Sequence of chain 1.A:
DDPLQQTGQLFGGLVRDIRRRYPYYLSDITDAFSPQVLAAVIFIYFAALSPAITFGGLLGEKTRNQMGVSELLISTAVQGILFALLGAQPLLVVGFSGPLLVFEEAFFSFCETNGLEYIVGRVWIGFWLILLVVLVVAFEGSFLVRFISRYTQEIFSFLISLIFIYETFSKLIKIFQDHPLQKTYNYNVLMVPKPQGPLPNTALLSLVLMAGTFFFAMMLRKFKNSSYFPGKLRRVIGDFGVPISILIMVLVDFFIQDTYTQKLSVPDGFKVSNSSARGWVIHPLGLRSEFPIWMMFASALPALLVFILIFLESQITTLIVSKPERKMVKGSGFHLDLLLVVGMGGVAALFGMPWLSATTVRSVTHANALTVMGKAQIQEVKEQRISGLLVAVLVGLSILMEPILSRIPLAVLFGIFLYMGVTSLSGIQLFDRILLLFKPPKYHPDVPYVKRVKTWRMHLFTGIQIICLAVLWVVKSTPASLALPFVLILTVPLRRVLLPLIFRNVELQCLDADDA

Binding-site contacts:
Ligand atom C11 contacts residue LEU812 of chain 1.A at 4.2 Å (hydrophobic).
Ligand atom O1 contacts residue TRP831 of chain 1.A at 3.9 Å.
Ligand atom C2 contacts residue HIS834 of chain 1.A at 4.0 Å.
Ligand atom C23 contacts residue ILE842 of chain 1.A at 3.4 Å (hydrophobic).
Ligand atom C23 contacts residue ILE841 of chain 1.A at 4.4 Å (hydrophobic).
Ligand atom C17 contacts residue GLY838 of chain 1.A at 4.5 Å.
Ligand atom C12 contacts residue LEU812 of chain 1.A at 4.4 Å (hydrophobic).
Ligand atom C3 contacts residue HIS834 of chain 1.A at 4.2 Å.
Ligand atom C4 contacts residue TRP831 of chain 1.A at 3.9 Å (hydrophobic).
Ligand atom C1 contacts residue LEU812 of chain 1.A at 4.4 Å (hydrophobic).
Ligand atom C22 contacts residue ILE842 of chain 1.A at 3.7 Å (hydrophobic).
Ligand atom C22 contacts residue ILE841 of chain 1.A at 3.5 Å (hydrophobic).
Ligand atom C1 contacts residue HIS834 of chain 1.A at 3.9 Å.
Ligand atom C3 contacts residue TRP831 of chain 1.A at 4.3 Å (hydrophobic).
Ligand atom C16 contacts residue GLY838 of chain 1.A at 4.4 Å.
Ligand atom C27 contacts residue ILE841 of chain 1.A at 4.2 Å (hydrophobic).
Ligand atom C16 contacts residue ILE842 of chain 1.A at 3.8 Å (hydrophobic).

A small-molecule ligand and the protein it binds are described below.
Small molecule (SMILES): CC(C)CCC[C@@H](C)[C@H]1CC[C@H]2[C@@H]3CC=C4C[C@@H](O)CC[C@]4(C)[C@H]3CC[C@]12C